Sequence of chain 1.B:
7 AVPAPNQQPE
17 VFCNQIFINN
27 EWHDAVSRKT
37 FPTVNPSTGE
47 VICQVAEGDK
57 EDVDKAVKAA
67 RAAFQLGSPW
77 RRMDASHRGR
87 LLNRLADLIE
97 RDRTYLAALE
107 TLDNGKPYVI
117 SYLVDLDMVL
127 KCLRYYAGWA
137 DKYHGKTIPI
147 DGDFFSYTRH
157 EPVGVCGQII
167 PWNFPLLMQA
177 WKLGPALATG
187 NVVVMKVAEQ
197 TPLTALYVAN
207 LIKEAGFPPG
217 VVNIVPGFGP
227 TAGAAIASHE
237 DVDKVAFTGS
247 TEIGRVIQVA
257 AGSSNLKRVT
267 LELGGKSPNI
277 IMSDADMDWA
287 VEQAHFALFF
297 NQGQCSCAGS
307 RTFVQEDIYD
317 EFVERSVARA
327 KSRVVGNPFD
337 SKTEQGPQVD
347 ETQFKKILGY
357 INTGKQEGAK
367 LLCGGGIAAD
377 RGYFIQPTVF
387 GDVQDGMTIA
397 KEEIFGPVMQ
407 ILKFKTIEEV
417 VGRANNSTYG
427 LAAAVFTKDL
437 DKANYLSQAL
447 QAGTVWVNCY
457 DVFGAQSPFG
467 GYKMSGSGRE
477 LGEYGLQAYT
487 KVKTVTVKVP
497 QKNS

Sequence of chain 1.A:
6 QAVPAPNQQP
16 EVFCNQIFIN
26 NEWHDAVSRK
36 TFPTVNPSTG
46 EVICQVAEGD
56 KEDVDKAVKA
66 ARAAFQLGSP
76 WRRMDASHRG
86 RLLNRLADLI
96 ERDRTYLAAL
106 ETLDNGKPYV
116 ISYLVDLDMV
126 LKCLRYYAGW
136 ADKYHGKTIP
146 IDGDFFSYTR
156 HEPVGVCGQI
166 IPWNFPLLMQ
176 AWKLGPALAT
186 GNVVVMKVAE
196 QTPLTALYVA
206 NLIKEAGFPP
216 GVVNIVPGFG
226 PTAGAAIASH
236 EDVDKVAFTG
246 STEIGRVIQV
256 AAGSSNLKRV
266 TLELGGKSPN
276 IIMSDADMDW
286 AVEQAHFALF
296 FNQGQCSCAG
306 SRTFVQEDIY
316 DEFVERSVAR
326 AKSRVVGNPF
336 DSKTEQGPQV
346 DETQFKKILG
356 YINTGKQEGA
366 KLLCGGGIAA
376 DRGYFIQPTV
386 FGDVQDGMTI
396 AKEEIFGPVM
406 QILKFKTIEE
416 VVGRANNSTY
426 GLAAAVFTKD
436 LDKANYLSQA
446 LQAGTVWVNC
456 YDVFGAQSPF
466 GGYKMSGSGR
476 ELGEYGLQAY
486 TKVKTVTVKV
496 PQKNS

This small molecule binds to this protein.
Small molecule (SMILES): O=C(NCc1ccc2c(c1)OCO2)c1c(Cl)cccc1Cl

Binding-site contacts:
Ligand atom CL11 contacts residue PHE459 of chain 1.B at 3.8 Å.
Ligand atom C20 contacts residue TRP177 of chain 1.B at 4.0 Å (hydrophobic).
Ligand atom C15 contacts residue PHE170 of chain 1.B at 3.9 Å (hydrophobic).
Ligand atom CL10 contacts residue PHE292 of chain 1.B at 3.4 Å.
Ligand atom C18 contacts residue MET124 of chain 1.B at 3.8 Å (hydrophobic).
Ligand atom O19 contacts residue MET124 of chain 1.B at 3.7 Å.
Ligand atom C5 contacts residue PHE459 of chain 1.B at 3.8 Å (hydrophobic).
Ligand atom N8 contacts residue PHE292 of chain 1.B at 3.8 Å.
Ligand atom O19 contacts residue LEU173 of chain 1.B at 3.5 Å.
Ligand atom C14 contacts residue ASP457 of chain 1.B at 3.1 Å.
Ligand atom C12 contacts residue PHE292 of chain 1.B at 3.6 Å (hydrophobic).
Ligand atom C15 contacts residue PHE459 of chain 1.B at 3.5 Å (hydrophobic).
Ligand atom O21 contacts residue PHE459 of chain 1.B at 3.6 Å.
Ligand atom C15 contacts residue CYS301 of chain 1.B at 3.8 Å (hydrophobic).
Ligand atom C18 contacts residue PHE459 of chain 1.B at 3.8 Å (hydrophobic).
Ligand atom N8 contacts residue ASP457 of chain 1.B at 2.9 Å (salt-bridge).
Ligand atom C13 contacts residue ASP457 of chain 1.B at 4.0 Å.
Ligand atom O21 contacts residue PHE170 of chain 1.B at 3.5 Å.
Ligand atom CL11 contacts residue MET124 of chain 1.B at 3.3 Å.
Ligand atom C14 contacts residue PHE459 of chain 1.B at 4.0 Å (hydrophobic).
Ligand atom C20 contacts residue LEU173 of chain 1.B at 3.7 Å (hydrophobic).
Ligand atom C4 contacts residue VAL458 of chain 1.B at 3.7 Å (hydrophobic).
Ligand atom C16 contacts residue PHE459 of chain 1.B at 3.3 Å (hydrophobic).
Ligand atom O9 contacts residue VAL120 of chain 1.B at 3.8 Å.
Ligand atom C16 contacts residue PHE170 of chain 1.B at 3.5 Å (hydrophobic).
Ligand atom C17 contacts residue PHE459 of chain 1.B at 3.6 Å (hydrophobic).
Ligand atom C15 contacts residue PHE296 of chain 1.B at 3.8 Å (hydrophobic).
Ligand atom C6 contacts residue ASP457 of chain 1.B at 3.8 Å.
Ligand atom C12 contacts residue ASP457 of chain 1.B at 3.9 Å.
Ligand atom O19 contacts residue PHE459 of chain 1.B at 3.8 Å.
Ligand atom C13 contacts residue PHE296 of chain 1.B at 3.3 Å (hydrophobic).
Ligand atom C15 contacts residue ASP457 of chain 1.B at 3.6 Å.
Ligand atom C20 contacts residue PHE170 of chain 1.B at 3.9 Å (hydrophobic).
Ligand atom C1 contacts residue ASP457 of chain 1.B at 3.4 Å.
Ligand atom C7 contacts residue ASP457 of chain 1.B at 3.6 Å.
Ligand atom C12 contacts residue PHE296 of chain 1.B at 3.5 Å (hydrophobic).
Ligand atom C3 contacts residue VAL458 of chain 1.B at 3.9 Å (hydrophobic).
Ligand atom O21 contacts residue EDO1 of chain 1.R at 3.5 Å.
Ligand atom C14 contacts residue PHE296 of chain 1.B at 3.2 Å (hydrophobic).
Ligand atom C2 contacts residue ASP457 of chain 1.B at 3.8 Å.